Sequence of chain 9.C:
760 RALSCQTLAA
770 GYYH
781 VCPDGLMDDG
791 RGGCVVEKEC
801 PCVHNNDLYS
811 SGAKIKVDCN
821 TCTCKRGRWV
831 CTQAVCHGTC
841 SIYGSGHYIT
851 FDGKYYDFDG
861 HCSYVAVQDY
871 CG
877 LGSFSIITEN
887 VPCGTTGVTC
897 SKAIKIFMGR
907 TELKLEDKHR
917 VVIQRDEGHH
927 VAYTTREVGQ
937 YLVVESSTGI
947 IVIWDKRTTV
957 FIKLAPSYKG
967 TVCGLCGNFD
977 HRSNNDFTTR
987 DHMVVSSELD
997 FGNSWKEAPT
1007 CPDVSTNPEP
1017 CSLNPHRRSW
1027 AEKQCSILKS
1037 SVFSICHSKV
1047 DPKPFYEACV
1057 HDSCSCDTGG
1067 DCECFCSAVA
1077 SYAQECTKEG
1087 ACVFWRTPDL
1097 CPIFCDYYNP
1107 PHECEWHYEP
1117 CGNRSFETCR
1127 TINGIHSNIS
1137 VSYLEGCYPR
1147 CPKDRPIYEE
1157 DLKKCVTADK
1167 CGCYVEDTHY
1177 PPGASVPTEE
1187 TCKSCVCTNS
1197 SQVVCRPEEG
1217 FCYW

Binding-site contacts:
Ligand atom C5 contacts residue ASN1134 of chain 9.C at 3.7 Å.
Ligand atom C2 contacts residue GLU941 of chain 9.C at 4.3 Å.
Ligand atom C5 contacts residue SER943 of chain 9.C at 4.4 Å.
Ligand atom O6 contacts residue SER943 of chain 9.C at 4.2 Å.
Ligand atom C2 contacts residue ASN1134 of chain 9.C at 2.5 Å.
Ligand atom C1 contacts residue ASN1134 of chain 9.C at 1.4 Å.
Ligand atom C2 contacts residue SER943 of chain 9.C at 4.5 Å.
Ligand atom C4 contacts residue SER943 of chain 9.C at 4.1 Å.
Ligand atom O7 contacts residue SER943 of chain 9.C at 3.5 Å.
Ligand atom N2 contacts residue ASN1134 of chain 9.C at 2.9 Å (h-bond).
Ligand atom C6 contacts residue SER943 of chain 9.C at 4.4 Å.
Ligand atom C8 contacts residue SER1133 of chain 9.C at 4.4 Å.
Ligand atom C8 contacts residue GLU941 of chain 9.C at 3.8 Å.
Ligand atom O7 contacts residue GLU941 of chain 9.C at 4.2 Å.
Ligand atom C8 contacts residue HIS1132 of chain 9.C at 3.3 Å.
Ligand atom N2 contacts residue HIS1132 of chain 9.C at 3.9 Å.
Ligand atom O5 contacts residue ASN1134 of chain 9.C at 2.4 Å (h-bond).
Ligand atom O3 contacts residue SER943 of chain 9.C at 3.9 Å.
Ligand atom C3 contacts residue ASN1134 of chain 9.C at 3.8 Å.
Ligand atom C4 contacts residue ASN1134 of chain 9.C at 4.2 Å.
Ligand atom C7 contacts residue ASN1134 of chain 9.C at 4.0 Å.
Ligand atom N2 contacts residue GLU941 of chain 9.C at 3.6 Å.
Ligand atom C1 contacts residue SER943 of chain 9.C at 4.5 Å.
Ligand atom C7 contacts residue HIS1132 of chain 9.C at 4.1 Å.
Ligand atom C7 contacts residue GLU941 of chain 9.C at 3.7 Å.

The protein below binds the small molecule below.
Small molecule (SMILES): CC(=O)N[C@H]1[C@H](O[C@H]2[C@H](O)[C@@H](NC(C)=O)CO[C@@H]2CO)O[C@H](CO)[C@@H](O)[C@@H]1O